This protein binds this small molecule.
Small molecule (SMILES): CC(=O)N[C@H]1[C@H](O[C@H]2[C@H](O)[C@@H](NC(C)=O)CO[C@@H]2CO)O[C@H](CO)[C@@H](O)[C@@H]1O

Sequence of chain 1.A:
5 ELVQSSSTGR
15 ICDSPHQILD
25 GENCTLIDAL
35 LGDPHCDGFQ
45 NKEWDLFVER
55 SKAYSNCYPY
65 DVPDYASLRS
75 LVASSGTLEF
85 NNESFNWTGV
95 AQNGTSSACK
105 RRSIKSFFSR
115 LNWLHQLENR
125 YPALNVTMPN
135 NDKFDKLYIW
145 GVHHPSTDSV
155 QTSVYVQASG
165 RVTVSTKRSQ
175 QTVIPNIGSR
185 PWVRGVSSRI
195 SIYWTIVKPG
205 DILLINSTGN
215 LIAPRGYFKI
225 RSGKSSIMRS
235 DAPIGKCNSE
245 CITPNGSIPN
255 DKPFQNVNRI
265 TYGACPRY

Binding-site contacts:
Ligand atom O5 contacts residue ASN129 of chain 1.A at 4.3 Å.
Ligand atom C8 contacts residue LEU208 of chain 1.A at 3.6 Å (hydrophobic).
Ligand atom C4 contacts residue ASN210 of chain 1.A at 4.2 Å.
Ligand atom N2 contacts residue LEU208 of chain 1.A at 3.7 Å.
Ligand atom C2 contacts residue ASN210 of chain 1.A at 2.5 Å.
Ligand atom C6 contacts residue ASN129 of chain 1.A at 4.5 Å.
Ligand atom O5 contacts residue ASN210 of chain 1.A at 2.4 Å (h-bond).
Ligand atom C1 contacts residue ASN210 of chain 1.A at 1.4 Å.
Ligand atom C5 contacts residue ASN210 of chain 1.A at 3.7 Å.
Ligand atom C7 contacts residue ASN210 of chain 1.A at 4.0 Å.
Ligand atom C3 contacts residue ASN210 of chain 1.A at 3.8 Å.
Ligand atom C7 contacts residue LEU208 of chain 1.A at 4.2 Å (hydrophobic).
Ligand atom N2 contacts residue ASN210 of chain 1.A at 2.9 Å (h-bond).